A protein and the small-molecule ligand that binds it are described below.
Small molecule (SMILES): CC(=O)N[C@@H]1[C@@H](O)[C@H](O)[C@@H](CO)O[C@H]1O

Sequence of chain 1.A:
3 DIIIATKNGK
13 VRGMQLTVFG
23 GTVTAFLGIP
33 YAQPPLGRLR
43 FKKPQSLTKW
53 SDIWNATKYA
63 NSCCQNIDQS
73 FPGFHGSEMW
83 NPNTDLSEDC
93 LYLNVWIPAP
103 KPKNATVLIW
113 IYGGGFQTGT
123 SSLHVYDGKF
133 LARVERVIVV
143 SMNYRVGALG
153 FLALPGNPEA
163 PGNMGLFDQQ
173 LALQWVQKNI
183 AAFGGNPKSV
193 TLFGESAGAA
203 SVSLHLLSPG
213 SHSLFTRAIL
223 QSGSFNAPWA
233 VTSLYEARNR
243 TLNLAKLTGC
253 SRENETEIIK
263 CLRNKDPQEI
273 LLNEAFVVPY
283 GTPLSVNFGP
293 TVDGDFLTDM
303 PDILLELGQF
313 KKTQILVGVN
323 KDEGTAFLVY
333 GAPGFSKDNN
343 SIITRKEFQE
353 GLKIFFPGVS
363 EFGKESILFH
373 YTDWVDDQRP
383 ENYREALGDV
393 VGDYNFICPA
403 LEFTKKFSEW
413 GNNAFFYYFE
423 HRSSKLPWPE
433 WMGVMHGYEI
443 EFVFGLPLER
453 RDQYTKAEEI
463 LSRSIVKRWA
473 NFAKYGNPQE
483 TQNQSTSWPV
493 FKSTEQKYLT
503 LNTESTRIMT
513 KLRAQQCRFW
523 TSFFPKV

Binding-site contacts:
Ligand atom O5 contacts residue ASN256 of chain 1.A at 2.4 Å (h-bond).
Ligand atom N2 contacts residue ASN256 of chain 1.A at 3.0 Å (h-bond).
Ligand atom O7 contacts residue ASN256 of chain 1.A at 2.9 Å (h-bond).
Ligand atom C8 contacts residue ASN256 of chain 1.A at 4.4 Å.
Ligand atom O5 contacts residue GLU259 of chain 1.A at 4.2 Å.
Ligand atom C1 contacts residue ASN256 of chain 1.A at 1.4 Å.
Ligand atom C3 contacts residue ASN256 of chain 1.A at 3.8 Å.
Ligand atom C7 contacts residue ASN256 of chain 1.A at 3.1 Å.
Ligand atom C4 contacts residue ASN256 of chain 1.A at 4.2 Å.
Ligand atom C2 contacts residue ASN256 of chain 1.A at 2.5 Å.
Ligand atom C5 contacts residue ASN256 of chain 1.A at 3.7 Å.